Binding-site contacts:
Ligand atom C contacts residue PHE67 of chain 1.I at 3.5 Å (hydrophobic).
Ligand atom CD1 contacts residue PHE89 of chain 1.H at 3.5 Å (hydrophobic).
Ligand atom CM contacts residue LEU198 of chain 1.I at 3.5 Å (hydrophobic).
Ligand atom C7 contacts residue SER59 of chain 1.H at 3.5 Å.
Ligand atom C8 contacts residue GLU33 of chain 1.I at 3.7 Å.
Ligand atom C2 contacts residue LEU55 of chain 1.H at 3.9 Å (hydrophobic).
Ligand atom CB contacts residue PHE67 of chain 1.I at 3.7 Å (hydrophobic).
Ligand atom CB contacts residue LEU97 of chain 1.I at 3.7 Å (hydrophobic).
Ligand atom CD2 contacts residue TYR69 of chain 1.I at 3.6 Å (hydrophobic).
Ligand atom C8 contacts residue ARG29 of chain 1.I at 3.5 Å.
Ligand atom C contacts residue PHE89 of chain 1.H at 3.9 Å (hydrophobic).
Ligand atom CB contacts residue LEU198 of chain 1.I at 3.8 Å (hydrophobic).
Ligand atom N contacts residue TYR69 of chain 1.I at 3.3 Å (h-bond).
Ligand atom CZ contacts residue THR86 of chain 1.H at 3.3 Å.
Ligand atom CE contacts residue ILE35 of chain 1.I at 3.9 Å (hydrophobic).
Ligand atom C2 contacts residue TYR69 of chain 1.I at 3.5 Å (hydrophobic).
Ligand atom CA contacts residue PHE89 of chain 1.H at 3.6 Å (hydrophobic).
Ligand atom CA contacts residue PHE67 of chain 1.I at 3.4 Å (hydrophobic).
Ligand atom CE2 contacts residue TYR69 of chain 1.I at 3.9 Å (hydrophobic).
Ligand atom C contacts residue TYR69 of chain 1.I at 3.9 Å (hydrophobic).
Ligand atom CE2 contacts residue LEU99 of chain 1.I at 3.9 Å (hydrophobic).
Ligand atom C4 contacts residue ILE35 of chain 1.I at 3.5 Å (hydrophobic).
Ligand atom O contacts residue TYR69 of chain 1.I at 2.9 Å (h-bond).
Ligand atom CB contacts residue SER95 of chain 1.I at 3.5 Å.
Ligand atom N contacts residue PHE67 of chain 1.I at 3.7 Å.
Ligand atom O11 contacts residue GLU58 of chain 1.H at 3.9 Å.
Ligand atom CE1 contacts residue THR86 of chain 1.H at 3.7 Å.
Ligand atom CB contacts residue PHE119 of chain 1.I at 3.7 Å (hydrophobic).
Ligand atom C6 contacts residue GLU33 of chain 1.I at 3.9 Å.
Ligand atom CM contacts residue PHE119 of chain 1.I at 3.8 Å (hydrophobic).
Ligand atom CD2 contacts residue LEU97 of chain 1.I at 3.7 Å (hydrophobic).
Ligand atom C1 contacts residue LEU55 of chain 1.H at 3.8 Å (hydrophobic).
Ligand atom CE2 contacts residue LEU55 of chain 1.H at 3.9 Å (hydrophobic).
Ligand atom CB contacts residue PHE67 of chain 1.I at 3.4 Å (hydrophobic).
Ligand atom N contacts residue PHE89 of chain 1.H at 3.8 Å.
Ligand atom O contacts residue PHE67 of chain 1.I at 3.9 Å.
Ligand atom CD contacts residue TYR69 of chain 1.I at 3.3 Å (hydrophobic).
Ligand atom O contacts residue PHE67 of chain 1.I at 3.9 Å.
Ligand atom CA contacts residue PHE67 of chain 1.I at 3.6 Å (hydrophobic).
Ligand atom CZ contacts residue LEU121 of chain 1.I at 3.9 Å (hydrophobic).

Sequence of chain 1.I:
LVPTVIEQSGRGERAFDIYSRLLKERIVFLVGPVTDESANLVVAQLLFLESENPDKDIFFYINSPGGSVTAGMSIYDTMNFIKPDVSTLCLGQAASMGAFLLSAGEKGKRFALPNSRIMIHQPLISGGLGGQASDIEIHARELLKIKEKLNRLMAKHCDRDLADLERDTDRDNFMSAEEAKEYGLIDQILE

A protein and the small-molecule ligand that binds it are described below.
Small molecule (SMILES): C/C=C/C=C/C=C/C(=O)N[C@@H](Cc1ccccc1)C(=O)N[C@H]1COC(=O)[C@@H]2C[C@@H](C)CN2C(=O)[C@H](C)NC(=O)[C@H](C)N(C)C(=O)[C@@H]2CCCN2C1=O

Sequence of chain 1.H:
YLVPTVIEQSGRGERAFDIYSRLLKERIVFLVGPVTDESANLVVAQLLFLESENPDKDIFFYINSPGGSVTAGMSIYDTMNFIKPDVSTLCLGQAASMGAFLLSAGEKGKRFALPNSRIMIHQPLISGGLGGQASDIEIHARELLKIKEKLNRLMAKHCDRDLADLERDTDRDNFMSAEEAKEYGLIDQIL